A small-molecule ligand and the protein it binds are described below.
Small molecule (SMILES): CC(=O)N[C@H]1[C@H](O[C@H]2[C@H](O)[C@@H](NC(C)=O)CO[C@@H]2CO[C@@H]2O[C@@H](C)[C@@H](O)[C@@H](O)[C@@H]2O)O[C@H](CO)[C@@H](O)[C@@H]1O

Binding-site contacts:
Ligand atom C1 contacts residue ASN100 of chain 1.D at 1.4 Å.
Ligand atom O5 contacts residue SER102 of chain 1.D at 4.1 Å.
Ligand atom C3 contacts residue LEU130 of chain 1.D at 4.4 Å (hydrophobic).
Ligand atom C6 contacts residue TYR127 of chain 1.D at 4.0 Å (hydrophobic).
Ligand atom C4 contacts residue ASN100 of chain 1.D at 4.2 Å.
Ligand atom O7 contacts residue ASN100 of chain 1.D at 3.9 Å.
Ligand atom N2 contacts residue ASN100 of chain 1.D at 2.8 Å (h-bond).
Ligand atom C2 contacts residue ASN100 of chain 1.D at 2.5 Å.
Ligand atom C5 contacts residue ASN100 of chain 1.D at 3.6 Å.
Ligand atom C8 contacts residue ASN100 of chain 1.D at 3.8 Å.
Ligand atom O5 contacts residue ASN100 of chain 1.D at 2.3 Å (h-bond).
Ligand atom C1 contacts residue SER102 of chain 1.D at 3.7 Å.
Ligand atom C7 contacts residue ASN100 of chain 1.D at 3.4 Å.
Ligand atom C3 contacts residue ASN100 of chain 1.D at 3.8 Å.

Sequence of chain 1.D:
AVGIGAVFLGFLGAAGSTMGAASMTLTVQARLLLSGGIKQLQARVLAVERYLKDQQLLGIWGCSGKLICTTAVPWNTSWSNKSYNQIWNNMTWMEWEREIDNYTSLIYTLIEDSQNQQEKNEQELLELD